Sequence of chain 1.A:
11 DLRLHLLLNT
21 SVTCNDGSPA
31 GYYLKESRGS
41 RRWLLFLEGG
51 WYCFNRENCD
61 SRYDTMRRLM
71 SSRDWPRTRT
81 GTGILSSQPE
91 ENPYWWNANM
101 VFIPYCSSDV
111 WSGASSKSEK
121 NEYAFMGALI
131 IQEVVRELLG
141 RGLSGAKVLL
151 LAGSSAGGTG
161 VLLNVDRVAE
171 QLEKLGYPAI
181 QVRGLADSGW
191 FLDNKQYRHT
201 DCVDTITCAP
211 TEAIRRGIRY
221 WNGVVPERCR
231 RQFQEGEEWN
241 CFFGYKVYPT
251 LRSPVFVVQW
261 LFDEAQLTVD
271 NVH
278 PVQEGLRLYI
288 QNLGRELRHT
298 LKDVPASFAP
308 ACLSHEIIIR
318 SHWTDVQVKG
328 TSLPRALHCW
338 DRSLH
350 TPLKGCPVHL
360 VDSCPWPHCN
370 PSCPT

Binding-site contacts:
Ligand atom C5 contacts residue ASN19 of chain 1.A at 3.7 Å.
Ligand atom C1 contacts residue ASN19 of chain 1.A at 1.4 Å.
Ligand atom O5 contacts residue VAL22 of chain 1.A at 3.8 Å.
Ligand atom O6 contacts residue LEU129 of chain 1.A at 4.0 Å.
Ligand atom C4 contacts residue ASN19 of chain 1.A at 4.2 Å.
Ligand atom C2 contacts residue ASN19 of chain 1.A at 2.4 Å.
Ligand atom C6 contacts residue SER21 of chain 1.A at 4.3 Å.
Ligand atom O6 contacts residue VAL22 of chain 1.A at 4.2 Å.
Ligand atom O5 contacts residue SER21 of chain 1.A at 4.2 Å.
Ligand atom O5 contacts residue ASN19 of chain 1.A at 2.4 Å (h-bond).
Ligand atom C6 contacts residue VAL22 of chain 1.A at 4.5 Å (hydrophobic).
Ligand atom C3 contacts residue ASN19 of chain 1.A at 3.8 Å.
Ligand atom O7 contacts residue ASN19 of chain 1.A at 4.1 Å.
Ligand atom C7 contacts residue ASN19 of chain 1.A at 3.7 Å.
Ligand atom C5 contacts residue SER21 of chain 1.A at 4.2 Å.
Ligand atom O6 contacts residue MET126 of chain 1.A at 4.3 Å.
Ligand atom N2 contacts residue ASN19 of chain 1.A at 2.8 Å (h-bond).

The small molecule below binds the protein below.
Small molecule (SMILES): CC(=O)N[C@@H]1[C@@H](O)[C@H](O)[C@@H](CO)O[C@H]1O